Sequence of chain 1.A:
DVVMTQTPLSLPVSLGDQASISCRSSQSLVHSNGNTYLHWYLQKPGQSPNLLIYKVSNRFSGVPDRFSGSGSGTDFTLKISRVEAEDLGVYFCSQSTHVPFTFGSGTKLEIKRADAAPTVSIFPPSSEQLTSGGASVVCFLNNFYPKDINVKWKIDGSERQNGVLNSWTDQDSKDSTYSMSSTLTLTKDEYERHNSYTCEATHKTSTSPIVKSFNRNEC

Sequence of chain 1.B:
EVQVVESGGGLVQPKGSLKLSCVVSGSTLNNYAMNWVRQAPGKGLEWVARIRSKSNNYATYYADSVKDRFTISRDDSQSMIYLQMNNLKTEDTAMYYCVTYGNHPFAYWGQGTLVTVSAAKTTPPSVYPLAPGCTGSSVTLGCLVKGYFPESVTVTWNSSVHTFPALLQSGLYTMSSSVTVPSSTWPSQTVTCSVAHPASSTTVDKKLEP

Binding-site contacts:
Ligand atom O contacts residue ASN31 of chain 1.B at 3.3 Å (h-bond).
Ligand atom CB contacts residue TYR101 of chain 1.B at 3.4 Å (hydrophobic).
Ligand atom O contacts residue TYR37 of chain 1.A at 3.3 Å.
Ligand atom C contacts residue GLY102 of chain 1.B at 3.6 Å.
Ligand atom CG contacts residue TYR101 of chain 1.B at 3.4 Å (hydrophobic).
Ligand atom O contacts residue ASN103 of chain 1.B at 3.1 Å (h-bond).
Ligand atom O contacts residue GLY102 of chain 1.B at 3.0 Å.
Ligand atom CD2 contacts residue TYR101 of chain 1.B at 3.6 Å (hydrophobic).
Ligand atom OE1 contacts residue ARG52 of chain 1.B at 2.8 Å (salt-bridge).
Ligand atom CG contacts residue TYR32 of chain 1.B at 3.5 Å (hydrophobic).
Ligand atom O contacts residue ASN103 of chain 1.B at 2.9 Å (h-bond).
Ligand atom CG contacts residue HIS31 of chain 1.A at 3.4 Å.
Ligand atom CA contacts residue TYR101 of chain 1.B at 3.5 Å (hydrophobic).
Ligand atom OE2 contacts residue ALA33 of chain 1.B at 3.3 Å.
Ligand atom O contacts residue SER27 of chain 1.B at 3.3 Å.
Ligand atom CD1 contacts residue PHE101 of chain 1.A at 3.6 Å (hydrophobic).
Ligand atom OD1 contacts residue LYS55 of chain 1.A at 2.6 Å (salt-bridge).
Ligand atom O contacts residue TYR32 of chain 1.B at 3.1 Å.
Ligand atom OE2 contacts residue ARG50 of chain 1.B at 2.9 Å (salt-bridge).
Ligand atom O contacts residue ARG52 of chain 1.B at 3.4 Å (salt-bridge).
Ligand atom CA contacts residue ASN31 of chain 1.B at 3.1 Å.
Ligand atom CD contacts residue TYR37 of chain 1.A at 3.5 Å (hydrophobic).
Ligand atom O contacts residue THR28 of chain 1.B at 3.0 Å (h-bond).
Ligand atom CD2 contacts residue TYR37 of chain 1.A at 3.6 Å (hydrophobic).
Ligand atom CD2 contacts residue SER96 of chain 1.A at 3.4 Å.
Ligand atom CD contacts residue ALA33 of chain 1.B at 3.2 Å (hydrophobic).
Ligand atom CG contacts residue TYR101 of chain 1.B at 3.6 Å (hydrophobic).
Ligand atom O contacts residue GLY102 of chain 1.B at 3.2 Å.
Ligand atom N contacts residue ASN31 of chain 1.B at 3.7 Å.
Ligand atom O contacts residue ARG52 of chain 1.B at 3.3 Å (salt-bridge).
Ligand atom N contacts residue GLY102 of chain 1.B at 2.9 Å (h-bond).
Ligand atom O contacts residue GLY102 of chain 1.B at 3.6 Å.
Ligand atom O contacts residue ARG52 of chain 1.B at 3.0 Å (salt-bridge).
Ligand atom CD1 contacts residue ARG50 of chain 1.B at 3.5 Å.
Ligand atom CA contacts residue GLY102 of chain 1.B at 3.4 Å.
Ligand atom N contacts residue ASN103 of chain 1.B at 3.5 Å (h-bond).
Ligand atom CB contacts residue ASN103 of chain 1.B at 3.5 Å.
Ligand atom CD contacts residue ARG50 of chain 1.B at 3.6 Å.
Ligand atom CD contacts residue ARG52 of chain 1.B at 3.7 Å.
Ligand atom OE1 contacts residue ALA33 of chain 1.B at 3.5 Å.

A small-molecule ligand and the protein it binds are described below.
Small molecule (SMILES): CC(C)C[C@H](NC(=O)[C@H](CC(=O)O)NC(=O)[C@H](CCC(=O)O)NC(=O)[C@H](CCC(=O)O)NC(=O)CNC(=O)[C@@H]1CCCN1C(=O)CN)C(=O)N1CCC[C@H]1C(=O)NCC(=O)O